Sequence of chain 1.D:
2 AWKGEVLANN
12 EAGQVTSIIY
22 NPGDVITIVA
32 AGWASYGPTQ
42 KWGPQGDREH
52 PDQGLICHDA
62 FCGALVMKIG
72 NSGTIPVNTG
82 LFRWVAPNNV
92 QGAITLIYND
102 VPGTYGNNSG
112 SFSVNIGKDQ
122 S

A small-molecule ligand and the protein it binds are described below.
Small molecule (SMILES): OC[C@H]1O[C@@H](O)[C@H](O)[C@@H](O)[C@H]1O

Binding-site contacts:
Ligand atom O6 contacts residue VAL102 of chain 1.D at 4.0 Å.
Ligand atom C6 contacts residue CYS63 of chain 1.D at 4.0 Å (hydrophobic).
Ligand atom C6 contacts residue HIS51 of chain 1.D at 3.2 Å.
Ligand atom C5 contacts residue HIS51 of chain 1.D at 3.9 Å.
Ligand atom O2 contacts residue TYR37 of chain 1.D at 4.0 Å.
Ligand atom C4 contacts residue CA1 of chain 1.U at 3.6 Å.
Ligand atom O3 contacts residue TYR37 of chain 1.D at 3.7 Å.
Ligand atom O6 contacts residue HIS51 of chain 1.D at 2.6 Å (h-bond).
Ligand atom O6 contacts residue GLN54 of chain 1.D at 4.0 Å.
Ligand atom C3 contacts residue PHB1 of chain 1.W at 3.7 Å.
Ligand atom C2 contacts residue PHB1 of chain 1.W at 2.4 Å.
Ligand atom C4 contacts residue THR105 of chain 1.D at 3.6 Å.
Ligand atom O5 contacts residue PHB1 of chain 1.W at 2.3 Å (h-bond).
Ligand atom C3 contacts residue CA1 of chain 1.U at 3.7 Å.
Ligand atom C2 contacts residue CA1 of chain 1.U at 4.2 Å.
Ligand atom O5 contacts residue HIS51 of chain 1.D at 3.4 Å (h-bond).
Ligand atom C2 contacts residue TYR37 of chain 1.D at 3.4 Å (hydrophobic).
Ligand atom C6 contacts residue VAL102 of chain 1.D at 3.9 Å (hydrophobic).
Ligand atom O2 contacts residue PHB1 of chain 1.W at 2.9 Å (h-bond).
Ligand atom O4 contacts residue CA1 of chain 1.U at 2.8 Å.
Ligand atom C3 contacts residue TYR37 of chain 1.D at 3.9 Å (hydrophobic).
Ligand atom O3 contacts residue THR105 of chain 1.D at 3.4 Å.
Ligand atom O3 contacts residue CA1 of chain 1.U at 2.8 Å.
Ligand atom C6 contacts residue ASP101 of chain 1.D at 3.9 Å.
Ligand atom C3 contacts residue THR105 of chain 1.D at 4.1 Å.
Ligand atom C5 contacts residue PHB1 of chain 1.W at 3.6 Å.
Ligand atom O4 contacts residue THR105 of chain 1.D at 3.6 Å (h-bond).
Ligand atom C2 contacts residue ASN108 of chain 1.D at 4.1 Å.
Ligand atom C1 contacts residue TYR37 of chain 1.D at 4.2 Å (hydrophobic).
Ligand atom C4 contacts residue TYR37 of chain 1.D at 4.1 Å (hydrophobic).
Ligand atom C4 contacts residue ASP101 of chain 1.D at 3.7 Å.
Ligand atom C4 contacts residue PHB1 of chain 1.W at 4.2 Å.
Ligand atom O5 contacts residue TYR37 of chain 1.D at 3.7 Å.
Ligand atom C1 contacts residue HIS51 of chain 1.D at 4.3 Å.
Ligand atom O2 contacts residue ASN108 of chain 1.D at 3.3 Å (h-bond).
Ligand atom O3 contacts residue ASN108 of chain 1.D at 3.2 Å (h-bond).
Ligand atom O6 contacts residue PRO52 of chain 1.D at 4.2 Å.
Ligand atom C1 contacts residue PHB1 of chain 1.W at 1.4 Å.
Ligand atom O4 contacts residue ASP101 of chain 1.D at 2.8 Å (salt-bridge).
Ligand atom O4 contacts residue TYR37 of chain 1.D at 3.1 Å (h-bond).